This small molecule binds to this protein.
Small molecule (SMILES): CC(=O)C(=O)O

Sequence of chain 1.B:
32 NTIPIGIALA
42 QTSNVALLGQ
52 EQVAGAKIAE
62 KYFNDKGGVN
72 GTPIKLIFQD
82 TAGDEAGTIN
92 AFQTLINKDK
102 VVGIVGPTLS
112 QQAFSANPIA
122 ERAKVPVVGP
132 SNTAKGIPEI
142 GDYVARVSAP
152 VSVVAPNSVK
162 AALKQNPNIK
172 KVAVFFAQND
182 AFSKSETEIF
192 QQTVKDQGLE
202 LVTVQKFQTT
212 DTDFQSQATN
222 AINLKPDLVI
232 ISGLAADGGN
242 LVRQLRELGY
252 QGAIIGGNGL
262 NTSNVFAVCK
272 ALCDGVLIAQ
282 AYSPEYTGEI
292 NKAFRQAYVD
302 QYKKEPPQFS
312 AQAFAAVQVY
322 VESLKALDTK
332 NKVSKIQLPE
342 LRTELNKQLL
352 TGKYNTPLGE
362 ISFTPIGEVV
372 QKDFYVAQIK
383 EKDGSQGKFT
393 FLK

Binding-site contacts:
Ligand atom CA contacts residue SER132 of chain 1.B at 3.0 Å.
Ligand atom C contacts residue SER111 of chain 1.B at 3.5 Å.
Ligand atom O3 contacts residue THR134 of chain 1.B at 2.8 Å (h-bond).
Ligand atom OXT contacts residue SER132 of chain 1.B at 3.3 Å (h-bond).
Ligand atom C contacts residue SER132 of chain 1.B at 3.1 Å.
Ligand atom CA contacts residue ASN259 of chain 1.B at 4.0 Å.
Ligand atom OXT contacts residue ASN133 of chain 1.B at 3.4 Å.
Ligand atom OXT contacts residue ALA135 of chain 1.B at 3.7 Å.
Ligand atom CB contacts residue LEU49 of chain 1.B at 3.9 Å (hydrophobic).
Ligand atom O3 contacts residue PHE183 of chain 1.B at 3.4 Å.
Ligand atom CB contacts residue THR109 of chain 1.B at 4.1 Å.
Ligand atom OXT contacts residue THR134 of chain 1.B at 2.7 Å (h-bond).
Ligand atom O contacts residue PHE183 of chain 1.B at 3.3 Å.
Ligand atom O contacts residue LEU110 of chain 1.B at 3.3 Å.
Ligand atom O contacts residue SER111 of chain 1.B at 2.8 Å (h-bond).
Ligand atom C contacts residue THR134 of chain 1.B at 3.8 Å.
Ligand atom CA contacts residue PHE183 of chain 1.B at 3.5 Å (hydrophobic).
Ligand atom C contacts residue PHE183 of chain 1.B at 3.3 Å (hydrophobic).
Ligand atom O contacts residue SER132 of chain 1.B at 3.7 Å.
Ligand atom O3 contacts residue SER132 of chain 1.B at 3.3 Å (h-bond).
Ligand atom CA contacts residue THR134 of chain 1.B at 3.9 Å.
Ligand atom C contacts residue LEU110 of chain 1.B at 4.4 Å (hydrophobic).
Ligand atom OXT contacts residue PHE183 of chain 1.B at 3.3 Å.
Ligand atom O contacts residue THR109 of chain 1.B at 4.0 Å.
Ligand atom OXT contacts residue SER111 of chain 1.B at 2.6 Å (h-bond).
Ligand atom CB contacts residue SER132 of chain 1.B at 3.4 Å.
Ligand atom CB contacts residue ASN259 of chain 1.B at 4.2 Å.
Ligand atom CB contacts residue LEU110 of chain 1.B at 4.0 Å (hydrophobic).
Ligand atom C contacts residue ASN133 of chain 1.B at 4.1 Å.
Ligand atom CB contacts residue PHE183 of chain 1.B at 4.1 Å (hydrophobic).
Ligand atom C contacts residue THR109 of chain 1.B at 4.4 Å.
Ligand atom O3 contacts residue ASN259 of chain 1.B at 3.0 Å (h-bond).